Binding-site contacts:
Ligand atom C26 contacts residue CYS301 of chain 1.C at 3.5 Å (hydrophobic).
Ligand atom C24 contacts residue VAL218 of chain 1.C at 4.4 Å (hydrophobic).
Ligand atom C26 contacts residue GLY214 of chain 1.C at 3.7 Å.
Ligand atom C25 contacts residue CYS301 of chain 1.C at 3.6 Å (hydrophobic).
Ligand atom C18 contacts residue TRP298 of chain 1.C at 3.8 Å (hydrophobic).
Ligand atom C27 contacts residue CYS301 of chain 1.C at 4.1 Å (hydrophobic).
Ligand atom C19 contacts residue TRP294 of chain 1.C at 3.9 Å (hydrophobic).
Ligand atom C27 contacts residue LEU305 of chain 1.C at 3.6 Å (hydrophobic).
Ligand atom C7 contacts residue TRP294 of chain 1.C at 4.3 Å (hydrophobic).
Ligand atom C25 contacts residue VAL218 of chain 1.C at 4.5 Å (hydrophobic).
Ligand atom C27 contacts residue VAL218 of chain 1.C at 3.8 Å (hydrophobic).
Ligand atom C22 contacts residue VAL218 of chain 1.C at 4.3 Å (hydrophobic).
Ligand atom C18 contacts residue TRP294 of chain 1.C at 3.5 Å (hydrophobic).
Ligand atom C23 contacts residue TRP298 of chain 1.C at 4.3 Å (hydrophobic).
Ligand atom C26 contacts residue PRO215 of chain 1.C at 3.8 Å (hydrophobic).
Ligand atom C15 contacts residue TRP294 of chain 1.C at 4.0 Å (hydrophobic).
Ligand atom C6 contacts residue TRP294 of chain 1.C at 4.4 Å (hydrophobic).
Ligand atom C8 contacts residue TRP294 of chain 1.C at 4.2 Å (hydrophobic).

Sequence of chain 1.C:
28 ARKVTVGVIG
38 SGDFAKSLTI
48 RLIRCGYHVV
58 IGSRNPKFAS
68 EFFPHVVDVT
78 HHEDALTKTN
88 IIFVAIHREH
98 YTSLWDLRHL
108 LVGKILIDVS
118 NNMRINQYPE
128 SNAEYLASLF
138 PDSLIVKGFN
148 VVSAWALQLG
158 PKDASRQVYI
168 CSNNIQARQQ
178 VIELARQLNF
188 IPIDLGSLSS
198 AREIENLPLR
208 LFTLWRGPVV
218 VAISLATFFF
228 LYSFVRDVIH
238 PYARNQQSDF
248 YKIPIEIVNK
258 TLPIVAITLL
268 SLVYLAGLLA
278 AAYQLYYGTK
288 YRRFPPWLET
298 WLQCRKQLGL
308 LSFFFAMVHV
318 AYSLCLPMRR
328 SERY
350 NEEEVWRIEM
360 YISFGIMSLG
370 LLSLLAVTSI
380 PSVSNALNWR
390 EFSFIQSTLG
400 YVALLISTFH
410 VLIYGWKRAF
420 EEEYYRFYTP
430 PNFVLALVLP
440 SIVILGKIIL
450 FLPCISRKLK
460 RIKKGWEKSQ

This small molecule binds to this protein.
Small molecule (SMILES): CC(C)CCC[C@@H](C)[C@H]1CC[C@H]2[C@@H]3CC=C4C[C@@H](O)CC[C@]4(C)[C@H]3CC[C@]12C